Sequence of chain 1.B:
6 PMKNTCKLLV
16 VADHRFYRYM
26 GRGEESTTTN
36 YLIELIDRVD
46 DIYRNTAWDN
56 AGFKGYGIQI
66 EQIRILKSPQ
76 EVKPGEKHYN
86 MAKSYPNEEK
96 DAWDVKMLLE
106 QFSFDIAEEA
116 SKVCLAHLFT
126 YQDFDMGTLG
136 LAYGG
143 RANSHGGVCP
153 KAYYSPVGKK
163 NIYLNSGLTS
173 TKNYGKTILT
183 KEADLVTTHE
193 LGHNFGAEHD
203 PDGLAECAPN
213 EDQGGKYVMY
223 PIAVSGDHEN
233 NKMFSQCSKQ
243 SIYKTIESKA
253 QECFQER

Binding-site contacts:
Ligand atom C17 contacts residue ALA225 of chain 1.B at 3.6 Å (hydrophobic).
Ligand atom C17 contacts residue HIS191 of chain 1.B at 3.7 Å.
Ligand atom C21 contacts residue HIS191 of chain 1.B at 3.6 Å.
Ligand atom N7 contacts residue GLY135 of chain 1.B at 2.9 Å (h-bond).
Ligand atom C24 contacts residue LYS101 of chain 1.B at 3.8 Å.
Ligand atom O19 contacts residue GLY135 of chain 1.B at 3.1 Å (h-bond).
Ligand atom O19 contacts residue THR133 of chain 1.B at 3.7 Å.
Ligand atom O20 contacts residue HIS191 of chain 1.B at 3.7 Å.
Ligand atom O10 contacts residue HIS201 of chain 1.B at 3.0 Å.
Ligand atom C8 contacts residue GLU192 of chain 1.B at 3.5 Å.
Ligand atom C14 contacts residue HIS191 of chain 1.B at 3.8 Å.
Ligand atom O9 contacts residue ZN1 of chain 1.F at 2.8 Å.
Ligand atom C15 contacts residue TYR222 of chain 1.B at 3.6 Å (hydrophobic).
Ligand atom O10 contacts residue ZN1 of chain 1.F at 3.6 Å.
Ligand atom O20 contacts residue LEU187 of chain 1.B at 3.7 Å.
Ligand atom C5 contacts residue HIS201 of chain 1.B at 3.6 Å.
Ligand atom C16 contacts residue ALA225 of chain 1.B at 3.4 Å (hydrophobic).
Ligand atom C8 contacts residue GLY135 of chain 1.B at 3.7 Å.
Ligand atom C15 contacts residue HIS191 of chain 1.B at 3.3 Å.
Ligand atom O20 contacts residue VAL188 of chain 1.B at 3.4 Å.
Ligand atom C16 contacts residue HIS191 of chain 1.B at 3.3 Å.
Ligand atom N4 contacts residue HIS191 of chain 1.B at 3.4 Å (h-bond).
Ligand atom O9 contacts residue HIS195 of chain 1.B at 3.5 Å.
Ligand atom C22 contacts residue LEU136 of chain 1.B at 3.7 Å (hydrophobic).
Ligand atom C8 contacts residue HIS191 of chain 1.B at 3.8 Å.
Ligand atom O19 contacts residue LEU134 of chain 1.B at 2.8 Å (h-bond).
Ligand atom C5 contacts residue ZN1 of chain 1.F at 3.2 Å.
Ligand atom O9 contacts residue GLU192 of chain 1.B at 2.6 Å (salt-bridge).
Ligand atom C21 contacts residue LEU187 of chain 1.B at 3.2 Å (hydrophobic).
Ligand atom C8 contacts residue ZN1 of chain 1.F at 2.7 Å.
Ligand atom O9 contacts residue HIS191 of chain 1.B at 3.3 Å.
Ligand atom C15 contacts residue PRO223 of chain 1.B at 3.7 Å (hydrophobic).
Ligand atom N4 contacts residue HIS195 of chain 1.B at 3.7 Å.
Ligand atom N4 contacts residue ZN1 of chain 1.F at 2.0 Å.
Ligand atom N4 contacts residue HIS201 of chain 1.B at 3.2 Å (h-bond).
Ligand atom C26 contacts residue THR133 of chain 1.B at 3.5 Å.
Ligand atom N2 contacts residue PRO223 of chain 1.B at 3.4 Å (h-bond).
Ligand atom C15 contacts residue ALA225 of chain 1.B at 3.7 Å (hydrophobic).
Ligand atom C23 contacts residue LEU136 of chain 1.B at 3.6 Å (hydrophobic).
Ligand atom O9 contacts residue GLY135 of chain 1.B at 3.7 Å.

This protein binds this small molecule.
Small molecule (SMILES): COc1ccc2[nH]n(C[C@@]3(c4ccccc4)NC(=O)NC3=O)c(=O)c2c1